Sequence of chain 1.B:
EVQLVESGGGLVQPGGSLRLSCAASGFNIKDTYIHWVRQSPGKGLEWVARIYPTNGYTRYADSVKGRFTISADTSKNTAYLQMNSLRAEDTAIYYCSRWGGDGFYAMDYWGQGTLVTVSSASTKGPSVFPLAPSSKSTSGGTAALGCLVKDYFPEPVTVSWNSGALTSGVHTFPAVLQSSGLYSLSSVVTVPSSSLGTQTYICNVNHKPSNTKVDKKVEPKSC

Binding-site contacts:
Ligand atom CAI contacts residue GLN39 of chain 1.B at 3.3 Å.
Ligand atom CD2 contacts residue GLU155 of chain 1.B at 3.6 Å.
Ligand atom NH2 contacts residue ASP85 of chain 1.A at 3.0 Å (salt-bridge).
Ligand atom CD2 contacts residue TYR87 of chain 1.A at 3.5 Å (hydrophobic).
Ligand atom CG contacts residue ASP85 of chain 1.A at 3.5 Å.
Ligand atom NH2 contacts residue GLN112 of chain 1.B at 2.8 Å (h-bond).
Ligand atom CA contacts residue ASP85 of chain 1.A at 3.3 Å.
Ligand atom CZ contacts residue GLU83 of chain 1.A at 3.5 Å.
Ligand atom CB contacts residue MRY1 of chain 1.F at 3.1 Å.
Ligand atom CG contacts residue THR40 of chain 1.A at 3.5 Å.
Ligand atom CA contacts residue MRY1 of chain 1.F at 3.4 Å.
Ligand atom CZ contacts residue GLN39 of chain 1.B at 3.2 Å.
Ligand atom CZ contacts residue GLN112 of chain 1.B at 3.2 Å.
Ligand atom NH1 contacts residue GLN112 of chain 1.B at 2.7 Å (h-bond).
Ligand atom OG contacts residue PRO174 of chain 1.B at 3.4 Å.
Ligand atom NH1 contacts residue GLU83 of chain 1.A at 2.7 Å (salt-bridge).
Ligand atom NH2 contacts residue ALA84 of chain 1.A at 3.1 Å.
Ligand atom O contacts residue LYS103 of chain 1.A at 2.7 Å (salt-bridge).
Ligand atom CD contacts residue THR40 of chain 1.A at 3.6 Å.
Ligand atom NH2 contacts residue GLU83 of chain 1.A at 3.4 Å (salt-bridge).
Ligand atom CD contacts residue GLY42 of chain 1.A at 3.2 Å.
Ligand atom N contacts residue LYS24 of chain 1.C at 3.3 Å (salt-bridge).
Ligand atom O contacts residue GLN38 of chain 1.A at 3.3 Å.
Ligand atom C contacts residue ASP85 of chain 1.A at 3.5 Å.
Ligand atom N contacts residue ASP85 of chain 1.A at 2.7 Å (salt-bridge).
Ligand atom CE1 contacts residue GLN39 of chain 1.B at 3.2 Å.
Ligand atom NH1 contacts residue SER43 of chain 1.A at 3.5 Å (h-bond).
Ligand atom SG contacts residue ILE9 of chain 1.A at 3.5 Å.
Ligand atom CD contacts residue ASP85 of chain 1.A at 3.5 Å.
Ligand atom NH1 contacts residue GLY42 of chain 1.A at 3.5 Å (h-bond).
Ligand atom OG contacts residue MRY1 of chain 1.F at 2.5 Å (h-bond).
Ligand atom OG contacts residue ALA175 of chain 1.B at 2.9 Å (h-bond).
Ligand atom NE2 contacts residue PRO41 of chain 1.B at 3.6 Å.
Ligand atom NH1 contacts residue THR40 of chain 1.A at 3.1 Å (h-bond).
Ligand atom CG contacts residue TYR87 of chain 1.A at 3.5 Å (hydrophobic).
Ligand atom CD1 contacts residue GLN39 of chain 1.B at 3.4 Å.
Ligand atom O contacts residue ASN41 of chain 1.A at 2.7 Å (h-bond).
Ligand atom O contacts residue PRO41 of chain 1.B at 3.4 Å.
Ligand atom O contacts residue MRY1 of chain 1.F at 3.0 Å (h-bond).
Ligand atom NE contacts residue ASP85 of chain 1.A at 2.8 Å (salt-bridge).

Sequence of chain 1.A:
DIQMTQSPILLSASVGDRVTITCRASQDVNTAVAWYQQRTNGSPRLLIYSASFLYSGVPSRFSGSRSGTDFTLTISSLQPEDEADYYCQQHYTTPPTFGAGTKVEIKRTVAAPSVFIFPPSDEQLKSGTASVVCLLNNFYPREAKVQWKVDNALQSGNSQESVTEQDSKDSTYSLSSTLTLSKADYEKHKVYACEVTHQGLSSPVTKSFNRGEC

This small molecule binds to this protein.
Small molecule (SMILES): CC(C)C[C@@H]1NC(=O)[C@H](CCCN=C(N)N)NC(=O)[C@H](CCCN=C(N)N)NC(=O)[C@H]([C@@H](C)O)NC(=O)[C@H](CO)NC(=O)[C@H](C(c2ccccc2)c2ccccc2)NC(=O)[C@H](CC(=O)O)NC(=O)[C@H](Cc2ccccc2)NC(=O)[C@H](CCC(N)=O)NC(=O)[C@@H](N)CSSC[C@@H](C(=O)NCC=O)NC(=O)[C@H](CCCN=C(N)N)NC1=O

Sequence of chain 1.C:
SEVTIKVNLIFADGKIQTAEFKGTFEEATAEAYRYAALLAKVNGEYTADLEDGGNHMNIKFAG